Sequence of chain 1.B:
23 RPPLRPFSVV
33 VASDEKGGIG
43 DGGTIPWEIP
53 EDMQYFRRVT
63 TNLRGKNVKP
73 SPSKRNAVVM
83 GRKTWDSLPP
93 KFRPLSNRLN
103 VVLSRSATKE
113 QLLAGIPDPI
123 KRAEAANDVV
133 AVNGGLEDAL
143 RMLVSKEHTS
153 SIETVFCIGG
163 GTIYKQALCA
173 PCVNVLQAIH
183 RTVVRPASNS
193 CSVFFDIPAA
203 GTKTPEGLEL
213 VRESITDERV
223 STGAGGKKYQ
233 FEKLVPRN

A small-molecule ligand and the protein it binds are described below.
Small molecule (SMILES): CC1(C)N=C(N)N=C(N)N1OCCCOc1cc(Cl)c(Cl)cc1Cl

Binding-site contacts:
Ligand atom C9 contacts residue ILE160 of chain 1.B at 3.7 Å (hydrophobic).
Ligand atom C12 contacts residue LEU90 of chain 1.B at 3.5 Å (hydrophobic).
Ligand atom N6 contacts residue PHE58 of chain 1.B at 3.7 Å.
Ligand atom C5 contacts residue NDP1 of chain 1.E at 3.4 Å.
Ligand atom C1 contacts residue ASP54 of chain 1.B at 3.6 Å.
Ligand atom C10 contacts residue LEU90 of chain 1.B at 3.7 Å (hydrophobic).
Ligand atom CL3 contacts residue THR46 of chain 1.B at 3.2 Å.
Ligand atom NH2 contacts residue NDP1 of chain 1.E at 3.5 Å (h-bond).
Ligand atom CL1 contacts residue PHE94 of chain 1.B at 3.7 Å.
Ligand atom C13 contacts residue MET55 of chain 1.B at 3.8 Å (hydrophobic).
Ligand atom C8 contacts residue PHE58 of chain 1.B at 3.5 Å (hydrophobic).
Ligand atom NH2 contacts residue ILE160 of chain 1.B at 3.2 Å (h-bond).
Ligand atom C8 contacts residue ILE160 of chain 1.B at 3.6 Å (hydrophobic).
Ligand atom NH2 contacts residue VAL33 of chain 1.B at 3.8 Å.
Ligand atom NH2 contacts residue TYR166 of chain 1.B at 3.0 Å (h-bond).
Ligand atom C15 contacts residue PRO91 of chain 1.B at 3.6 Å (hydrophobic).
Ligand atom NH1 contacts residue VAL33 of chain 1.B at 3.5 Å (h-bond).
Ligand atom N6 contacts residue NDP1 of chain 1.E at 3.7 Å.
Ligand atom CM2 contacts residue ASP54 of chain 1.B at 3.8 Å.
Ligand atom NH1 contacts residue THR184 of chain 1.B at 3.5 Å (h-bond).
Ligand atom C5 contacts residue PHE58 of chain 1.B at 3.5 Å (hydrophobic).
Ligand atom N4 contacts residue PHE58 of chain 1.B at 3.5 Å.
Ligand atom CL2 contacts residue PRO91 of chain 1.B at 3.5 Å.
Ligand atom N4 contacts residue VAL32 of chain 1.B at 3.4 Å.
Ligand atom CM2 contacts residue ILE47 of chain 1.B at 3.4 Å (hydrophobic).
Ligand atom CL3 contacts residue SER89 of chain 1.B at 3.8 Å.
Ligand atom NH2 contacts residue VAL32 of chain 1.B at 2.7 Å (h-bond).
Ligand atom O7 contacts residue NDP1 of chain 1.E at 3.5 Å.
Ligand atom C9 contacts residue THR86 of chain 1.B at 3.5 Å.
Ligand atom NH1 contacts residue ASP54 of chain 1.B at 2.7 Å (salt-bridge).
Ligand atom CM1 contacts residue MET55 of chain 1.B at 3.7 Å (hydrophobic).
Ligand atom C17 contacts residue ILE47 of chain 1.B at 3.6 Å (hydrophobic).
Ligand atom C3 contacts residue PHE58 of chain 1.B at 3.7 Å (hydrophobic).
Ligand atom C5 contacts residue VAL32 of chain 1.B at 3.5 Å (hydrophobic).
Ligand atom N2 contacts residue ASP54 of chain 1.B at 2.7 Å (salt-bridge).
Ligand atom C14 contacts residue MET55 of chain 1.B at 3.6 Å (hydrophobic).
Ligand atom C3 contacts residue ASP54 of chain 1.B at 3.5 Å.
Ligand atom N4 contacts residue VAL33 of chain 1.B at 3.3 Å.
Ligand atom CM2 contacts residue NDP1 of chain 1.E at 3.4 Å.
Ligand atom O11 contacts residue LEU90 of chain 1.B at 3.3 Å.